Sequence of chain 1.C:
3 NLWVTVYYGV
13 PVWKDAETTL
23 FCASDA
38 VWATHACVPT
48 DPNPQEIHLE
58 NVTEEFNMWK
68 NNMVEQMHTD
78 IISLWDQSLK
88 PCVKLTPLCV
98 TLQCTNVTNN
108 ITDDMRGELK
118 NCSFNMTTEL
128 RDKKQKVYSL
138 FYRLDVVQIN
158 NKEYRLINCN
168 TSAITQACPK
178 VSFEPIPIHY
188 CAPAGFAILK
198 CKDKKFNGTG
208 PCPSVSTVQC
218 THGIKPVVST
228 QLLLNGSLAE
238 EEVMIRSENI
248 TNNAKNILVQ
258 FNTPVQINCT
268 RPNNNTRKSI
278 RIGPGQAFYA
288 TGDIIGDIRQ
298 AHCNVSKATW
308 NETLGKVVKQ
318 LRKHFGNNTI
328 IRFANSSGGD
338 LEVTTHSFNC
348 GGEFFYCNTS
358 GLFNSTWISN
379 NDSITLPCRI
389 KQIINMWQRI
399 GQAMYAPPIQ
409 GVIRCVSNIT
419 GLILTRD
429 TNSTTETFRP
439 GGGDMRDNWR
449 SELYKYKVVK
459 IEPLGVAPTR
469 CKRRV

This small molecule binds to this protein.
Small molecule (SMILES): CC(=O)N[C@H]1[C@H](O[C@H]2[C@H](O)[C@@H](NC(C)=O)CO[C@@H]2CO)O[C@H](CO)[C@@H](O[C@@H]2O[C@H](CO)[C@@H](O)[C@H](O)[C@@H]2O)[C@@H]1O

Binding-site contacts:
Ligand atom C8 contacts residue ASN122 of chain 1.C at 4.3 Å.
Ligand atom O5 contacts residue ASN122 of chain 1.C at 2.3 Å (h-bond).
Ligand atom N2 contacts residue ASN122 of chain 1.C at 2.7 Å (h-bond).
Ligand atom C4 contacts residue ASN122 of chain 1.C at 4.1 Å.
Ligand atom C3 contacts residue ASN122 of chain 1.C at 3.7 Å.
Ligand atom O7 contacts residue ASN122 of chain 1.C at 3.7 Å.
Ligand atom C6 contacts residue ASN122 of chain 1.C at 4.3 Å.
Ligand atom C5 contacts residue ASN122 of chain 1.C at 3.5 Å.
Ligand atom O6 contacts residue GLN100 of chain 1.C at 3.7 Å.
Ligand atom C1 contacts residue ASN122 of chain 1.C at 1.3 Å.
Ligand atom C2 contacts residue ASN122 of chain 1.C at 2.4 Å.
Ligand atom C7 contacts residue ASN122 of chain 1.C at 3.2 Å.
Ligand atom O6 contacts residue ASN122 of chain 1.C at 3.8 Å.